Sequence of chain 57.A:
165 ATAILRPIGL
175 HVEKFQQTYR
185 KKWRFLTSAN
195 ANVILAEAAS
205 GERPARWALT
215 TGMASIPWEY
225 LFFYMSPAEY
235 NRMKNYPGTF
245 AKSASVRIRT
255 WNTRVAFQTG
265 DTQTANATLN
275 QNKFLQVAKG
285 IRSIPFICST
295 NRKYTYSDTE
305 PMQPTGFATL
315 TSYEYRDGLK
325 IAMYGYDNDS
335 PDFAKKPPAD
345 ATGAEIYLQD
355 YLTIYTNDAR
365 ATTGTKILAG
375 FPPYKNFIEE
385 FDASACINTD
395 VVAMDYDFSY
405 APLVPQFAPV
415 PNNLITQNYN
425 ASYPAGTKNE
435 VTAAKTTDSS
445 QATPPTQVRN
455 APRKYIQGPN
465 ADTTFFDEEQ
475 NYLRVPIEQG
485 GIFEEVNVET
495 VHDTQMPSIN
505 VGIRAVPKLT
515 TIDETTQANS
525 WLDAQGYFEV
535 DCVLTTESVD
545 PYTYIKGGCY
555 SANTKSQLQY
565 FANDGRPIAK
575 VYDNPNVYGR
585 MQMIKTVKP

This protein binds this small molecule.
Small molecule (SMILES): N=c1ccn([C@H]2C[C@H](O[P](=O)(O)OC[C@H]3O[C@@H](n4cnc5c(=O)nc(N)[nH]c54)C[C@@H]3O)[C@@H](COP(=O)=O)O2)c(=O)[nH]1

Binding-site contacts:
Ligand atom OP1 contacts residue ARG184 of chain 57.A at 2.5 Å (salt-bridge).
Ligand atom N2 contacts residue PRO171 of chain 9.A at 2.9 Å (h-bond).
Ligand atom P contacts residue ARG184 of chain 57.A at 2.8 Å.
Ligand atom N4 contacts residue LEU169 of chain 9.A at 3.9 Å.
Ligand atom O4' contacts residue ASP535 of chain 57.A at 3.7 Å.
Ligand atom C6 contacts residue LYS186 of chain 57.A at 3.7 Å.
Ligand atom C2 contacts residue PRO171 of chain 9.A at 3.6 Å (hydrophobic).
Ligand atom C6 contacts residue ARG170 of chain 9.A at 1.9 Å.
Ligand atom N1 contacts residue ARG170 of chain 9.A at 2.5 Å (salt-bridge).
Ligand atom C4 contacts residue ILE172 of chain 9.A at 3.5 Å (hydrophobic).
Ligand atom C4' contacts residue ARG251 of chain 57.A at 3.8 Å.
Ligand atom O2 contacts residue LYS185 of chain 57.A at 3.7 Å.
Ligand atom C6 contacts residue DC1 of chain 10.C at 3.5 Å.
Ligand atom C5' contacts residue ARG184 of chain 57.A at 3.4 Å.
Ligand atom N4 contacts residue ILE172 of chain 9.A at 3.7 Å.
Ligand atom C2 contacts residue ILE172 of chain 9.A at 3.8 Å (hydrophobic).
Ligand atom N1 contacts residue PRO171 of chain 9.A at 3.8 Å.
Ligand atom N3 contacts residue LYS186 of chain 57.A at 3.5 Å.
Ligand atom N1 contacts residue DC1 of chain 10.C at 2.9 Å (h-bond).
Ligand atom C2 contacts residue ARG170 of chain 9.A at 3.9 Å.
Ligand atom C4 contacts residue LYS186 of chain 57.A at 3.6 Å.
Ligand atom C2 contacts residue DC1 of chain 10.C at 3.5 Å.
Ligand atom C5 contacts residue LYS186 of chain 57.A at 3.6 Å.
Ligand atom N2 contacts residue ILE172 of chain 9.A at 3.6 Å.
Ligand atom N2 contacts residue DC1 of chain 10.C at 2.8 Å (h-bond).
Ligand atom OP1 contacts residue ARG251 of chain 57.A at 3.4 Å (salt-bridge).
Ligand atom C5 contacts residue ARG170 of chain 9.A at 3.1 Å.
Ligand atom O6 contacts residue DC1 of chain 10.C at 2.9 Å (h-bond).
Ligand atom C4 contacts residue LYS379 of chain 10.A at 3.9 Å.
Ligand atom C5' contacts residue ARG251 of chain 57.A at 3.8 Å.
Ligand atom N4 contacts residue LYS186 of chain 57.A at 3.9 Å.
Ligand atom C4' contacts residue ARG184 of chain 57.A at 3.4 Å.
Ligand atom O2 contacts residue ARG184 of chain 57.A at 3.7 Å.
Ligand atom O6 contacts residue ARG170 of chain 9.A at 0.9 Å (salt-bridge).
Ligand atom N7 contacts residue ARG170 of chain 9.A at 3.8 Å.
Ligand atom N4 contacts residue LYS379 of chain 10.A at 3.0 Å (salt-bridge).
Ligand atom O3' contacts residue ARG184 of chain 57.A at 3.1 Å (salt-bridge).
Ligand atom O5' contacts residue ARG184 of chain 57.A at 2.3 Å (salt-bridge).
Ligand atom N3 contacts residue ILE172 of chain 9.A at 3.5 Å.
Ligand atom N4 contacts residue ASN380 of chain 10.A at 3.1 Å (h-bond).

Sequence of chain 9.A:
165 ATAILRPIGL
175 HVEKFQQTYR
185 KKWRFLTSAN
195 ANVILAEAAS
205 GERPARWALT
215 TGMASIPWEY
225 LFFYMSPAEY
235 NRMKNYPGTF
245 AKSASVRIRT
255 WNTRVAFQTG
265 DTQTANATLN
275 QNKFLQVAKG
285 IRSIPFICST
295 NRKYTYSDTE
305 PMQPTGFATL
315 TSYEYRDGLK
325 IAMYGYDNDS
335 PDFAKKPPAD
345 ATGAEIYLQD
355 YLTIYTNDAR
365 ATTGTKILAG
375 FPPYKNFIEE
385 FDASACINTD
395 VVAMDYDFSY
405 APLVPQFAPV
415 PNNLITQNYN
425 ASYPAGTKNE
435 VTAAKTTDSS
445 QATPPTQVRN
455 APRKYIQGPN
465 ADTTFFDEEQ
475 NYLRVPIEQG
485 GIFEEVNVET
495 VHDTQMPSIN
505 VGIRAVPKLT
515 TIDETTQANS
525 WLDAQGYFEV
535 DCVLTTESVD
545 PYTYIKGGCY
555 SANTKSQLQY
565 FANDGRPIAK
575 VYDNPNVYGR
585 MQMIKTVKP

Sequence of chain 10.A:
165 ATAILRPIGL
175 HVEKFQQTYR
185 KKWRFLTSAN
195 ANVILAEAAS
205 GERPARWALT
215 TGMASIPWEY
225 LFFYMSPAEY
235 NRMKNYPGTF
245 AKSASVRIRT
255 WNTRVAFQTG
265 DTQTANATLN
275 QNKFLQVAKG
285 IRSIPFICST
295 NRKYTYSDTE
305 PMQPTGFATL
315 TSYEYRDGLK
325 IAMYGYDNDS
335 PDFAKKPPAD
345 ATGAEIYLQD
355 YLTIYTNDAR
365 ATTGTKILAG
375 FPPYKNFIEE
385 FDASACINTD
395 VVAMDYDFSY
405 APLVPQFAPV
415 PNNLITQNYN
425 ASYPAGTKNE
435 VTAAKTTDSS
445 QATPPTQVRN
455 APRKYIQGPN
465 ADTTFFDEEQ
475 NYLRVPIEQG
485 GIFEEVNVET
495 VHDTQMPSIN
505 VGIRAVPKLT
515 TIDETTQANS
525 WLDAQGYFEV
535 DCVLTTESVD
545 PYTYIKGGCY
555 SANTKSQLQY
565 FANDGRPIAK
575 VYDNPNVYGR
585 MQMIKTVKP